A small-molecule ligand and the protein it binds are described below.
Small molecule (SMILES): Nc1ccn([C@H]2C[C@H](O)[C@@H](CO[P](=O)(O)O[P](=O)(O)OP(=O)(O)O)O2)c(=O)n1

Binding-site contacts:
Ligand atom O3A contacts residue LYS3 of chain 1.B at 3.3 Å (salt-bridge).
Ligand atom C2' contacts residue ASN71 of chain 3.A at 3.5 Å.
Ligand atom PG contacts residue MG1 of chain 3.F at 3.2 Å.
Ligand atom O3A contacts residue MG1 of chain 3.F at 3.4 Å.
Ligand atom O1G contacts residue LYS20 of chain 3.A at 3.0 Å (salt-bridge).
Ligand atom O1B contacts residue MG1 of chain 3.F at 2.0 Å.
Ligand atom O3B contacts residue MG1 of chain 3.F at 3.4 Å.
Ligand atom O2A contacts residue LYS20 of chain 3.A at 3.0 Å (salt-bridge).
Ligand atom O1B contacts residue GLY48 of chain 3.A at 3.2 Å (h-bond).
Ligand atom PA contacts residue MG1 of chain 3.F at 3.2 Å.
Ligand atom C4 contacts residue TYR42 of chain 3.A at 3.4 Å (hydrophobic).
Ligand atom C4' contacts residue LEU45 of chain 3.A at 3.2 Å (hydrophobic).
Ligand atom O3' contacts residue GLY44 of chain 3.A at 3.0 Å (h-bond).
Ligand atom C4 contacts residue ASN36 of chain 1.B at 3.4 Å.
Ligand atom C3' contacts residue LEU45 of chain 3.A at 3.0 Å (hydrophobic).
Ligand atom O1A contacts residue LYS20 of chain 3.A at 3.4 Å (salt-bridge).
Ligand atom C6 contacts residue ARG47 of chain 3.A at 3.5 Å.
Ligand atom C2' contacts residue TYR42 of chain 3.A at 3.5 Å (hydrophobic).
Ligand atom O2 contacts residue ASN71 of chain 3.A at 3.5 Å.
Ligand atom O2A contacts residue MG1 of chain 3.F at 2.0 Å.
Ligand atom C5 contacts residue TYR42 of chain 3.A at 3.5 Å (hydrophobic).
Ligand atom O2 contacts residue GLY41 of chain 3.A at 3.5 Å.
Ligand atom O4' contacts residue GLN104 of chain 3.B at 3.0 Å (h-bond).
Ligand atom O3' contacts residue ASN71 of chain 3.A at 2.9 Å (h-bond).
Ligand atom O1A contacts residue TYR42 of chain 3.A at 2.6 Å (h-bond).
Ligand atom C5' contacts residue LEU45 of chain 3.A at 3.4 Å (hydrophobic).
Ligand atom O3' contacts residue LEU45 of chain 3.A at 3.0 Å (h-bond).
Ligand atom O5' contacts residue TYR42 of chain 3.A at 3.5 Å (h-bond).
Ligand atom O2B contacts residue ARG47 of chain 3.A at 3.4 Å.
Ligand atom O2G contacts residue MG1 of chain 3.F at 2.1 Å.
Ligand atom O1A contacts residue LYS3 of chain 1.B at 3.3 Å (salt-bridge).
Ligand atom O2G contacts residue LYS20 of chain 3.A at 3.4 Å (salt-bridge).
Ligand atom C6 contacts residue TYR42 of chain 3.A at 3.5 Å (hydrophobic).
Ligand atom O2 contacts residue TYR42 of chain 3.A at 3.2 Å (h-bond).
Ligand atom O1G contacts residue LYS3 of chain 1.B at 2.8 Å (salt-bridge).
Ligand atom PB contacts residue MG1 of chain 3.F at 3.1 Å.
Ligand atom O2A contacts residue GLU51 of chain 3.A at 2.8 Å (salt-bridge).
Ligand atom N3 contacts residue TYR42 of chain 3.A at 3.4 Å.
Ligand atom N4 contacts residue ASN35 of chain 1.B at 2.7 Å (h-bond).
Ligand atom O2G contacts residue GLU51 of chain 3.A at 2.8 Å (salt-bridge).

Sequence of chain 3.B:
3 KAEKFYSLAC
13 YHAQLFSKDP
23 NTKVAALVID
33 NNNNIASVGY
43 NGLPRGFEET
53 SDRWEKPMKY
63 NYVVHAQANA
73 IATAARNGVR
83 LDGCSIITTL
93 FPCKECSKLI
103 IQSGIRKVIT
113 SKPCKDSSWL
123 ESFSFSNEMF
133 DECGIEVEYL

Sequence of chain 1.B:
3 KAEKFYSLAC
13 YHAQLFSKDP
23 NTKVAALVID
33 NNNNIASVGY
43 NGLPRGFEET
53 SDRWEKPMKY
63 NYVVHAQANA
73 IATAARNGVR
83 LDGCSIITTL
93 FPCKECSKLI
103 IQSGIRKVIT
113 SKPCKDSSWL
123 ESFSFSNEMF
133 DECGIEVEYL

Sequence of chain 3.A:
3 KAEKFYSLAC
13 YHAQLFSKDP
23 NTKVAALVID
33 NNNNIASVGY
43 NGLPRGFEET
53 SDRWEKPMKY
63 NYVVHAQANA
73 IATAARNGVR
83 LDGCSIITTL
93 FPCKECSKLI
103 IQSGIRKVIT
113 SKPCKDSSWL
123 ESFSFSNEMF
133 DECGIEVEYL